Sequence of chain 1.A:
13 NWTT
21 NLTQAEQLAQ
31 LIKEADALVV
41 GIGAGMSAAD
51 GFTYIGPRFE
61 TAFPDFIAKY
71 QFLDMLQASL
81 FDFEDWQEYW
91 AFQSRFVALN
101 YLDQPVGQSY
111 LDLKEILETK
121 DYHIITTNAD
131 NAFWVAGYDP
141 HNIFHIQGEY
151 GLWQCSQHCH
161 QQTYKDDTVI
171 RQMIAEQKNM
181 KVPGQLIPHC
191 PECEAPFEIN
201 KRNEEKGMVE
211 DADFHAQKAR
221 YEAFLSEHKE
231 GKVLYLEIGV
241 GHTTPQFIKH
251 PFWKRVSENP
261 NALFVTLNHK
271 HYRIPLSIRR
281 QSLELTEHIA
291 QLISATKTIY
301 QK

This small molecule binds to this protein.
Small molecule (SMILES): C[C@H](N)C(=O)O

Binding-site contacts:
Ligand atom CB contacts residue GLN246 of chain 1.A at 4.4 Å.
Ligand atom C contacts residue HIS250 of chain 1.A at 3.6 Å.
Ligand atom OXT contacts residue HIS250 of chain 1.A at 2.4 Å (h-bond).
Ligand atom OXT contacts residue GLN246 of chain 1.A at 3.5 Å.
Ligand atom CA contacts residue GLN246 of chain 1.A at 4.5 Å.
Ligand atom O contacts residue GLN246 of chain 1.A at 3.4 Å.
Ligand atom O contacts residue HIS250 of chain 1.A at 4.4 Å.
Ligand atom CA contacts residue LYS254 of chain 1.A at 4.4 Å.
Ligand atom N contacts residue LYS254 of chain 1.A at 4.4 Å.
Ligand atom OXT contacts residue PRO245 of chain 1.A at 4.4 Å.
Ligand atom C contacts residue GLN246 of chain 1.A at 3.5 Å.
Ligand atom CA contacts residue HIS250 of chain 1.A at 4.4 Å.